Binding-site contacts:
Ligand atom C2 contacts residue THR57 of chain 1.A at 2.3 Å.
Ligand atom C3 contacts residue VAL59 of chain 1.A at 4.3 Å (hydrophobic).
Ligand atom C5 contacts residue THR57 of chain 1.A at 2.6 Å.
Ligand atom O2 contacts residue THR57 of chain 1.A at 3.4 Å (h-bond).
Ligand atom O3 contacts residue THR57 of chain 1.A at 4.4 Å.
Ligand atom C1 contacts residue THR57 of chain 1.A at 1.1 Å.
Ligand atom O5 contacts residue THR57 of chain 1.A at 1.9 Å (h-bond).
Ligand atom C1 contacts residue VAL59 of chain 1.A at 4.5 Å (hydrophobic).
Ligand atom C3 contacts residue THR57 of chain 1.A at 3.0 Å.
Ligand atom C2 contacts residue VAL59 of chain 1.A at 3.5 Å (hydrophobic).
Ligand atom O2 contacts residue THR60 of chain 1.A at 3.9 Å.
Ligand atom O2 contacts residue VAL59 of chain 1.A at 3.6 Å.
Ligand atom O6 contacts residue THR57 of chain 1.A at 3.5 Å.
Ligand atom O2 contacts residue LEU58 of chain 1.A at 3.0 Å (h-bond).
Ligand atom C1 contacts residue LEU58 of chain 1.A at 3.5 Å (hydrophobic).
Ligand atom O4 contacts residue THR57 of chain 1.A at 4.4 Å.
Ligand atom C6 contacts residue THR57 of chain 1.A at 3.9 Å.
Ligand atom C2 contacts residue LEU58 of chain 1.A at 3.2 Å (hydrophobic).
Ligand atom C4 contacts residue THR57 of chain 1.A at 3.4 Å.
Ligand atom C3 contacts residue VAL55 of chain 1.A at 4.5 Å (hydrophobic).
Ligand atom O3 contacts residue VAL59 of chain 1.A at 4.0 Å.

Sequence of chain 1.A:
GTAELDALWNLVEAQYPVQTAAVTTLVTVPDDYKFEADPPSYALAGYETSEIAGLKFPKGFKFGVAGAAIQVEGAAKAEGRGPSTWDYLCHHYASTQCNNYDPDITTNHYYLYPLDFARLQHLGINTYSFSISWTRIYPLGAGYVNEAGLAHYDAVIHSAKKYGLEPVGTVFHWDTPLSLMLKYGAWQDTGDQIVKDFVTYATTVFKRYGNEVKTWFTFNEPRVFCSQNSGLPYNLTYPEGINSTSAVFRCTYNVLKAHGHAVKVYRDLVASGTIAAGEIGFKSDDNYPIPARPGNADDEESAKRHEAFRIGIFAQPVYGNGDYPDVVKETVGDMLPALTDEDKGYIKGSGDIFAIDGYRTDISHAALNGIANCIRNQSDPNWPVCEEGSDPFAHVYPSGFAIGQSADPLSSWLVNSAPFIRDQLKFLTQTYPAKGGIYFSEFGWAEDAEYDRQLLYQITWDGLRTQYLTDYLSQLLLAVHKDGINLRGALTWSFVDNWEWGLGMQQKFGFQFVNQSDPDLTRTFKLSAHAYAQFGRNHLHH

A protein and the small-molecule ligand that binds it are described below.
Small molecule (SMILES): OC[C@H]1O[C@H](O)[C@@H](O)[C@@H](O)[C@@H]1O